Binding-site contacts:
Ligand atom O5 contacts residue ASN343 of chain 1.C at 2.3 Å (h-bond).
Ligand atom O7 contacts residue ASN343 of chain 1.C at 3.3 Å (h-bond).
Ligand atom N2 contacts residue ASN343 of chain 1.C at 3.1 Å (h-bond).
Ligand atom C8 contacts residue PHE342 of chain 1.C at 4.1 Å (hydrophobic).
Ligand atom C2 contacts residue ASN343 of chain 1.C at 2.6 Å.
Ligand atom C5 contacts residue SER371 of chain 1.C at 4.5 Å.
Ligand atom C4 contacts residue SER371 of chain 1.C at 3.8 Å.
Ligand atom C3 contacts residue ASN343 of chain 1.C at 3.9 Å.
Ligand atom O3 contacts residue SER371 of chain 1.C at 3.5 Å.
Ligand atom C1 contacts residue PHE342 of chain 1.C at 4.5 Å (hydrophobic).
Ligand atom C3 contacts residue SER371 of chain 1.C at 3.5 Å.
Ligand atom C1 contacts residue ASN343 of chain 1.C at 1.5 Å.
Ligand atom C7 contacts residue ASN343 of chain 1.C at 3.2 Å.
Ligand atom O4 contacts residue SER371 of chain 1.C at 3.0 Å (h-bond).
Ligand atom C5 contacts residue ASN343 of chain 1.C at 3.6 Å.
Ligand atom C8 contacts residue ASN343 of chain 1.C at 4.1 Å.
Ligand atom C4 contacts residue ASN343 of chain 1.C at 4.2 Å.

Sequence of chain 1.C:
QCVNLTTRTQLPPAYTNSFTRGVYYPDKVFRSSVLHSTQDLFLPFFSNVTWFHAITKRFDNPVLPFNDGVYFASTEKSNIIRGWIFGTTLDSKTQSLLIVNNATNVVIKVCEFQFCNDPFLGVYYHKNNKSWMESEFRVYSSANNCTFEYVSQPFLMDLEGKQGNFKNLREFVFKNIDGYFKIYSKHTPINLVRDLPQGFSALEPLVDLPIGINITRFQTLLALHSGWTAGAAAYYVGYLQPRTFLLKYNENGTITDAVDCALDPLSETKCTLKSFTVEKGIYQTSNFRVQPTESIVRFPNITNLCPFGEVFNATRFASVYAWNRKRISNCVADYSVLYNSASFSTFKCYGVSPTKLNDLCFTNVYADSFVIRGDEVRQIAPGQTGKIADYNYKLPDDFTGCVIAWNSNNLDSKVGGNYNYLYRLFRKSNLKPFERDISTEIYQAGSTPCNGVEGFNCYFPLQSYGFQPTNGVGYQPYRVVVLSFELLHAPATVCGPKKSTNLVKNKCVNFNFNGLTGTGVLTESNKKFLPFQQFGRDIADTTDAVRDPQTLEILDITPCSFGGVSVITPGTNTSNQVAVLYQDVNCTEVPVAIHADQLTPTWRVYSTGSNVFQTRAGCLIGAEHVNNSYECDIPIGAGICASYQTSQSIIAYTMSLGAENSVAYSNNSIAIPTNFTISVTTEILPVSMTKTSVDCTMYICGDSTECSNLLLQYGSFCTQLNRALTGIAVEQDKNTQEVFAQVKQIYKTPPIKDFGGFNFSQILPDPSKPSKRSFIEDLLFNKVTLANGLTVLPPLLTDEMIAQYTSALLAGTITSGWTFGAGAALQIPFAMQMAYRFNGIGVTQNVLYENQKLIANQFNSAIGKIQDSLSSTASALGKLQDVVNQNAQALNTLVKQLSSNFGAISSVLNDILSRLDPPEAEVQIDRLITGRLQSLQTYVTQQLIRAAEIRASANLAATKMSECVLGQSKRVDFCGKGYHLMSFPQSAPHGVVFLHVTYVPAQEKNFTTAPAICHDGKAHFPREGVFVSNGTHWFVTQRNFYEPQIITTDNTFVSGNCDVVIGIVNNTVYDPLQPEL

This small molecule binds to this protein.
Small molecule (SMILES): CC(=O)N[C@@H]1[C@@H](O)[C@H](O)[C@@H](CO)O[C@H]1O